Binding-site contacts:
Ligand atom C7 contacts residue THR258 of chain 2.A at 3.8 Å.
Ligand atom O6 contacts residue GLU259 of chain 2.A at 4.5 Å.
Ligand atom C7 contacts residue ASN256 of chain 2.A at 3.9 Å.
Ligand atom N2 contacts residue THR258 of chain 2.A at 3.8 Å.
Ligand atom C6 contacts residue ASN256 of chain 2.A at 4.3 Å.
Ligand atom C8 contacts residue THR258 of chain 2.A at 3.2 Å.
Ligand atom C8 contacts residue ASN256 of chain 2.A at 4.1 Å.
Ligand atom C4 contacts residue ASN256 of chain 2.A at 4.0 Å.
Ligand atom C1 contacts residue ASN256 of chain 2.A at 1.4 Å.
Ligand atom O4 contacts residue ASN256 of chain 2.A at 4.4 Å.
Ligand atom O5 contacts residue ASN256 of chain 2.A at 2.3 Å (h-bond).
Ligand atom C5 contacts residue ASN256 of chain 2.A at 3.1 Å.
Ligand atom C3 contacts residue ASN256 of chain 2.A at 3.9 Å.
Ligand atom N2 contacts residue ASN256 of chain 2.A at 2.8 Å (h-bond).
Ligand atom C2 contacts residue ASN256 of chain 2.A at 2.8 Å.
Ligand atom O4 contacts residue THR258 of chain 2.A at 4.0 Å.

The protein below binds the small molecule below.
Small molecule (SMILES): CC(=O)N[C@@H]1[C@@H](O)[C@H](O)[C@@H](CO)O[C@H]1O

Sequence of chain 2.A:
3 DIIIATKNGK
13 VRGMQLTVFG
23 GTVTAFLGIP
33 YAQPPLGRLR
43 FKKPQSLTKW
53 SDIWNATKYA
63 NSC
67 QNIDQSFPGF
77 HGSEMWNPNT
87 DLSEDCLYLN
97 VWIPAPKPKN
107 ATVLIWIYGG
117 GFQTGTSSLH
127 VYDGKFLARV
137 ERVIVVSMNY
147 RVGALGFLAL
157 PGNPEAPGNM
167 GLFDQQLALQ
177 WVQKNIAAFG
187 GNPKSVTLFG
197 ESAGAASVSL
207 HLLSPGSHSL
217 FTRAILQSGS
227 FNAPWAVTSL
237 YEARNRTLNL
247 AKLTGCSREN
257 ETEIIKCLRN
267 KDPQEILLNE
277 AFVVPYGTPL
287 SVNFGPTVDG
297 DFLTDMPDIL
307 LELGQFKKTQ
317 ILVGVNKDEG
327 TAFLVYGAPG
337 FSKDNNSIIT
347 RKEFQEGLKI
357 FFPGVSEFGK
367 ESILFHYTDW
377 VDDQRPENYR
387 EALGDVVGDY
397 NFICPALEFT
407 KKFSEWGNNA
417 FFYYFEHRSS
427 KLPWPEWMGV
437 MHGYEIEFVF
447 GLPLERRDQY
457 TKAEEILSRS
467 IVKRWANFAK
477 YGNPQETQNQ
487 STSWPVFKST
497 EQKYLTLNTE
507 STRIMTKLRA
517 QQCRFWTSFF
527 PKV